Sequence of chain 1.A:
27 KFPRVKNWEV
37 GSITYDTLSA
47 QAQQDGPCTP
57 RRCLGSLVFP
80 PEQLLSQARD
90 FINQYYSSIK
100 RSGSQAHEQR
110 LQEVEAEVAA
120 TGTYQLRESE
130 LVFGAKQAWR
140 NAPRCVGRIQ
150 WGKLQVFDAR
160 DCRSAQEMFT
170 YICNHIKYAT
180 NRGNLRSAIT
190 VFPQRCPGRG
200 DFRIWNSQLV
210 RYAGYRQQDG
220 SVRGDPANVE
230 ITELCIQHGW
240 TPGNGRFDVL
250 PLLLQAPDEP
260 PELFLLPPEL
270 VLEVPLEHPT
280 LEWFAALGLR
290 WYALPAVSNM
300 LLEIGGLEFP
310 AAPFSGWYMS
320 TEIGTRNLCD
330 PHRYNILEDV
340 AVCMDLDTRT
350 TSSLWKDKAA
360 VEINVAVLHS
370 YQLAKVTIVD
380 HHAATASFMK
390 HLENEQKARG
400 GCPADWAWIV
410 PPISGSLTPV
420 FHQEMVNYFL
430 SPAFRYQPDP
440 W

The small molecule below binds the protein below.
Small molecule (SMILES): Cc1cc(N)nc(CCCN2CC(F)(F)C2)c1

Binding-site contacts:
Ligand atom N02 contacts residue TRP316 of chain 1.A at 2.7 Å (h-bond).
Ligand atom C14 contacts residue HEM1 of chain 1.E at 3.0 Å.
Ligand atom C02 contacts residue PRO294 of chain 1.A at 4.1 Å (hydrophobic).
Ligand atom F16 contacts residue HEM1 of chain 1.E at 3.1 Å.
Ligand atom C09 contacts residue VAL296 of chain 1.A at 3.4 Å (hydrophobic).
Ligand atom C07 contacts residue PRO294 of chain 1.A at 4.0 Å (hydrophobic).
Ligand atom C07 contacts residue GLY315 of chain 1.A at 3.6 Å.
Ligand atom N02 contacts residue PRO294 of chain 1.A at 4.3 Å.
Ligand atom C03 contacts residue PRO294 of chain 1.A at 4.2 Å (hydrophobic).
Ligand atom N01 contacts residue GLU321 of chain 1.A at 2.7 Å (salt-bridge).
Ligand atom N02 contacts residue MET318 of chain 1.A at 3.6 Å.
Ligand atom C04 contacts residue HEM1 of chain 1.E at 3.7 Å.
Ligand atom C10 contacts residue HEM1 of chain 1.E at 4.0 Å.
Ligand atom C07 contacts residue SER314 of chain 1.A at 4.0 Å.
Ligand atom C14 contacts residue VAL296 of chain 1.A at 4.2 Å (hydrophobic).
Ligand atom C07 contacts residue HEM1 of chain 1.E at 3.4 Å.
Ligand atom C08 contacts residue HEM1 of chain 1.E at 4.3 Å.
Ligand atom C05 contacts residue PRO294 of chain 1.A at 4.3 Å (hydrophobic).
Ligand atom C03 contacts residue HEM1 of chain 1.E at 3.0 Å.
Ligand atom N02 contacts residue TYR317 of chain 1.A at 3.6 Å.
Ligand atom C13 contacts residue HEM1 of chain 1.E at 3.6 Å.
Ligand atom C10 contacts residue GLN207 of chain 1.A at 3.6 Å.
Ligand atom C06 contacts residue PRO294 of chain 1.A at 4.1 Å (hydrophobic).
Ligand atom C03 contacts residue TRP316 of chain 1.A at 3.9 Å (hydrophobic).
Ligand atom N01 contacts residue HEM1 of chain 1.E at 3.9 Å.
Ligand atom C02 contacts residue HEM1 of chain 1.E at 3.4 Å.
Ligand atom C08 contacts residue GLU321 of chain 1.A at 3.0 Å.
Ligand atom N02 contacts residue GLU321 of chain 1.A at 2.7 Å (salt-bridge).
Ligand atom C09 contacts residue GLU321 of chain 1.A at 4.3 Å.
Ligand atom N02 contacts residue HEM1 of chain 1.E at 3.1 Å.
Ligand atom C02 contacts residue TRP316 of chain 1.A at 3.6 Å (hydrophobic).
Ligand atom N01 contacts residue PRO294 of chain 1.A at 4.1 Å.
Ligand atom C05 contacts residue VAL296 of chain 1.A at 4.1 Å (hydrophobic).
Ligand atom C02 contacts residue GLU321 of chain 1.A at 3.1 Å.
Ligand atom N11 contacts residue HEM1 of chain 1.E at 3.1 Å (h-bond).
Ligand atom C04 contacts residue PRO294 of chain 1.A at 4.2 Å (hydrophobic).
Ligand atom C06 contacts residue GLU321 of chain 1.A at 3.5 Å.
Ligand atom C12 contacts residue HEM1 of chain 1.E at 3.1 Å.
Ligand atom C10 contacts residue VAL296 of chain 1.A at 4.0 Å (hydrophobic).
Ligand atom C07 contacts residue PHE313 of chain 1.A at 3.7 Å (hydrophobic).